Sequence of chain 33.A:
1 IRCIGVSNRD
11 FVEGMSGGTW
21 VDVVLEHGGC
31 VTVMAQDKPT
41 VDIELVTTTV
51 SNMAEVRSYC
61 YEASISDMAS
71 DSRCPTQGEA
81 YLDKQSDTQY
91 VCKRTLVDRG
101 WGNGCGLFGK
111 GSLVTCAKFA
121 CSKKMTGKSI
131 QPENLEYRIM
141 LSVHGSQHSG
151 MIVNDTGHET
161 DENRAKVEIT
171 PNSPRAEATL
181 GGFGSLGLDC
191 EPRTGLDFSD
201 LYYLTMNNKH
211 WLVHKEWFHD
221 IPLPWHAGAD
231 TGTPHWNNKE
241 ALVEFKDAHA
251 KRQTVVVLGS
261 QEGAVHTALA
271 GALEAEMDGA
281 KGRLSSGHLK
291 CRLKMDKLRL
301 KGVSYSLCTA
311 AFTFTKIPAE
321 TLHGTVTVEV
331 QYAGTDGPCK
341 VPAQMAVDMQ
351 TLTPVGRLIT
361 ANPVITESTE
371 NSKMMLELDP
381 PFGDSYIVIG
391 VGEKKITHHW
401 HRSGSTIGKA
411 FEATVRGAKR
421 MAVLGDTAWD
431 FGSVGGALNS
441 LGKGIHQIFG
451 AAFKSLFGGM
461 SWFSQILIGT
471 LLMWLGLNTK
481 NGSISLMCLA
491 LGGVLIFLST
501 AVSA

Binding-site contacts:
Ligand atom O5 contacts residue MET151 of chain 33.A at 3.9 Å.
Ligand atom C2 contacts residue ASN154 of chain 33.A at 2.5 Å.
Ligand atom O7 contacts residue ASN154 of chain 33.A at 4.3 Å.
Ligand atom C8 contacts residue ASN154 of chain 33.A at 2.8 Å.
Ligand atom C7 contacts residue ASN154 of chain 33.A at 3.3 Å.
Ligand atom C3 contacts residue ASN154 of chain 33.A at 3.8 Å.
Ligand atom C1 contacts residue THR156 of chain 33.A at 3.2 Å.
Ligand atom C1 contacts residue ASN154 of chain 33.A at 1.4 Å.
Ligand atom C6 contacts residue MET151 of chain 33.A at 4.0 Å (hydrophobic).
Ligand atom C5 contacts residue THR156 of chain 33.A at 4.1 Å.
Ligand atom C5 contacts residue ASN154 of chain 33.A at 3.7 Å.
Ligand atom C3 contacts residue THR156 of chain 33.A at 4.5 Å.
Ligand atom O6 contacts residue MET151 of chain 33.A at 4.0 Å.
Ligand atom C4 contacts residue ASN154 of chain 33.A at 4.3 Å.
Ligand atom N2 contacts residue ASN154 of chain 33.A at 2.9 Å (h-bond).
Ligand atom O5 contacts residue ASN154 of chain 33.A at 2.3 Å (h-bond).
Ligand atom O5 contacts residue THR156 of chain 33.A at 3.9 Å.
Ligand atom N2 contacts residue THR156 of chain 33.A at 4.3 Å.
Ligand atom C2 contacts residue THR156 of chain 33.A at 4.2 Å.

The small molecule below binds the protein below.
Small molecule (SMILES): CC(=O)N[C@@H]1[C@@H](O)[C@H](O)[C@@H](CO)O[C@H]1O